Sequence of chain 1.A:
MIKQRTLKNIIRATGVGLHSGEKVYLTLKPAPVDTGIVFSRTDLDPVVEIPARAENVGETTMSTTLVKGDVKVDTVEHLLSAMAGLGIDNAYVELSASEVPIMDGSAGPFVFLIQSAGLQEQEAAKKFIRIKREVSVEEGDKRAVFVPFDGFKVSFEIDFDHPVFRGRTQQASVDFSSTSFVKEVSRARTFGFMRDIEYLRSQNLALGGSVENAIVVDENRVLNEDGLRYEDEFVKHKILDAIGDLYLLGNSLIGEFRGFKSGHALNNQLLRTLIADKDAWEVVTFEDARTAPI

The small molecule below binds the protein below.
Small molecule (SMILES): O=C(NO)[C@@H](Cc1ccc2ccccc2c1)NS(=O)(=O)c1ccc2ccccc2c1

Binding-site contacts:
Ligand atom C11 contacts residue ALA214 of chain 1.A at 3.5 Å (hydrophobic).
Ligand atom C3 contacts residue LEU18 of chain 1.A at 3.1 Å (hydrophobic).
Ligand atom C24 contacts residue PHE191 of chain 1.A at 3.4 Å (hydrophobic).
Ligand atom N1 contacts residue MET62 of chain 1.A at 3.0 Å (h-bond).
Ligand atom N29 contacts residue HIS264 of chain 1.A at 3.0 Å (h-bond).
Ligand atom C18 contacts residue THR190 of chain 1.A at 3.4 Å.
Ligand atom C22 contacts residue ILE197 of chain 1.A at 3.7 Å (hydrophobic).
Ligand atom O28 contacts residue THR190 of chain 1.A at 2.7 Å (h-bond).
Ligand atom O28 contacts residue HIS78 of chain 1.A at 3.4 Å (h-bond).
Ligand atom C25 contacts residue THR190 of chain 1.A at 3.5 Å.
Ligand atom O30 contacts residue GLU77 of chain 1.A at 2.5 Å (salt-bridge).
Ligand atom O28 contacts residue HIS237 of chain 1.A at 3.0 Å (h-bond).
Ligand atom C19 contacts residue PHE191 of chain 1.A at 3.4 Å (hydrophobic).
Ligand atom C11 contacts residue GLY209 of chain 1.A at 3.6 Å.
Ligand atom C23 contacts residue GLY192 of chain 1.A at 3.5 Å.
Ligand atom O30 contacts residue ZN1 of chain 1.D at 2.2 Å.
Ligand atom C12 contacts residue LEU18 of chain 1.A at 3.5 Å (hydrophobic).
Ligand atom O14 contacts residue SER63 of chain 1.A at 3.7 Å.
Ligand atom O30 contacts residue HIS264 of chain 1.A at 2.9 Å (h-bond).
Ligand atom C11 contacts residue ASN213 of chain 1.A at 3.3 Å.
Ligand atom O28 contacts residue ASP241 of chain 1.A at 3.5 Å (salt-bridge).
Ligand atom O28 contacts residue ZN1 of chain 1.D at 2.0 Å.
Ligand atom C4 contacts residue LEU18 of chain 1.A at 3.4 Å (hydrophobic).
Ligand atom C26 contacts residue THR190 of chain 1.A at 3.2 Å.
Ligand atom C24 contacts residue GLY192 of chain 1.A at 3.5 Å.
Ligand atom O14 contacts residue LEU18 of chain 1.A at 3.5 Å.
Ligand atom C8 contacts residue LEU18 of chain 1.A at 3.6 Å (hydrophobic).
Ligand atom N29 contacts residue GLU77 of chain 1.A at 3.0 Å (salt-bridge).
Ligand atom O30 contacts residue HIS78 of chain 1.A at 3.2 Å (h-bond).
Ligand atom C27 contacts residue THR190 of chain 1.A at 3.3 Å.
Ligand atom N29 contacts residue ZN1 of chain 1.D at 3.0 Å.
Ligand atom C12 contacts residue ASN213 of chain 1.A at 3.7 Å.
Ligand atom C10 contacts residue GLY209 of chain 1.A at 3.5 Å.
Ligand atom C18 contacts residue PHE191 of chain 1.A at 3.3 Å (hydrophobic).
Ligand atom N29 contacts residue MET62 of chain 1.A at 3.4 Å (h-bond).
Ligand atom O30 contacts residue ASP241 of chain 1.A at 3.0 Å (salt-bridge).
Ligand atom C5 contacts residue LEU18 of chain 1.A at 3.8 Å (hydrophobic).
Ligand atom C27 contacts residue ZN1 of chain 1.D at 2.9 Å.
Ligand atom C6 contacts residue LEU18 of chain 1.A at 3.3 Å (hydrophobic).
Ligand atom C7 contacts residue LEU18 of chain 1.A at 3.4 Å (hydrophobic).